Binding-site contacts:
Ligand atom OXT contacts residue GLU7 of chain 4.A at 4.4 Å.
Ligand atom C contacts residue ALA26 of chain 1.A at 4.4 Å (hydrophobic).
Ligand atom O contacts residue ALA26 of chain 1.A at 3.8 Å.
Ligand atom C contacts residue GLU7 of chain 4.A at 3.9 Å.
Ligand atom CA contacts residue GLU23 of chain 1.A at 2.9 Å.
Ligand atom C contacts residue THR22 of chain 1.A at 3.3 Å.
Ligand atom OXT contacts residue PRO4 of chain 4.A at 3.4 Å.
Ligand atom N contacts residue LYS2 of chain 4.A at 4.3 Å.
Ligand atom C contacts residue PRO4 of chain 4.A at 4.3 Å (hydrophobic).
Ligand atom CA contacts residue LYS2 of chain 4.A at 4.2 Å.
Ligand atom O contacts residue THR22 of chain 1.A at 4.1 Å.
Ligand atom CA contacts residue THR22 of chain 1.A at 3.7 Å.
Ligand atom N contacts residue GLU7 of chain 4.A at 3.0 Å (salt-bridge).
Ligand atom OXT contacts residue THR22 of chain 1.A at 2.5 Å (h-bond).
Ligand atom OXT contacts residue ALA26 of chain 1.A at 4.1 Å.
Ligand atom N contacts residue GLU23 of chain 1.A at 2.7 Å (salt-bridge).
Ligand atom OXT contacts residue GLU23 of chain 1.A at 3.8 Å.
Ligand atom CA contacts residue GLU7 of chain 4.A at 3.5 Å.
Ligand atom O contacts residue GLU23 of chain 1.A at 4.1 Å.
Ligand atom N contacts residue ALA11 of chain 1.A at 3.5 Å.
Ligand atom O contacts residue GLU7 of chain 4.A at 4.3 Å.
Ligand atom C contacts residue GLU23 of chain 1.A at 3.8 Å.

Sequence of chain 4.A:
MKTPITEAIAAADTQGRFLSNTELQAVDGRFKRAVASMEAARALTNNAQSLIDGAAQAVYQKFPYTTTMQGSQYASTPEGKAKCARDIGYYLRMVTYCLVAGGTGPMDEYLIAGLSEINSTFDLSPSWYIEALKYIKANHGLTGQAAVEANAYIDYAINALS

Sequence of chain 1.A:
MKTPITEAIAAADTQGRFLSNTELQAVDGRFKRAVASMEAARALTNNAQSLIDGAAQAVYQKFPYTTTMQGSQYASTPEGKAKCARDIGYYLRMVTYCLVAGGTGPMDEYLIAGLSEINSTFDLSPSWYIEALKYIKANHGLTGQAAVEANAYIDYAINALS

The small molecule below binds the protein below.
Small molecule (SMILES): NCC(=O)O